Binding-site contacts:
Ligand atom C1 contacts residue GLU484 of chain 1.A at 4.2 Å.
Ligand atom C6 contacts residue GLU484 of chain 1.A at 4.1 Å.
Ligand atom C1 contacts residue ASN488 of chain 1.A at 1.4 Å.
Ligand atom O5 contacts residue THR490 of chain 1.A at 4.2 Å.
Ligand atom C1 contacts residue THR490 of chain 1.A at 3.6 Å.
Ligand atom C3 contacts residue ASN488 of chain 1.A at 3.8 Å.
Ligand atom N2 contacts residue THR490 of chain 1.A at 3.7 Å.
Ligand atom C4 contacts residue ASN488 of chain 1.A at 4.1 Å.
Ligand atom C1 contacts residue THR485 of chain 1.A at 4.5 Å.
Ligand atom O5 contacts residue ASN488 of chain 1.A at 2.3 Å (h-bond).
Ligand atom C5 contacts residue ASN488 of chain 1.A at 3.6 Å.
Ligand atom O5 contacts residue GLU484 of chain 1.A at 3.7 Å.
Ligand atom O7 contacts residue ASN488 of chain 1.A at 3.4 Å (h-bond).
Ligand atom C7 contacts residue THR490 of chain 1.A at 4.1 Å.
Ligand atom O6 contacts residue GLU484 of chain 1.A at 3.4 Å.
Ligand atom C6 contacts residue THR485 of chain 1.A at 3.9 Å.
Ligand atom C2 contacts residue ASN488 of chain 1.A at 2.4 Å.
Ligand atom O5 contacts residue THR485 of chain 1.A at 4.1 Å.
Ligand atom C6 contacts residue SER481 of chain 1.A at 3.9 Å.
Ligand atom C8 contacts residue THR490 of chain 1.A at 3.8 Å.
Ligand atom C7 contacts residue ASN488 of chain 1.A at 3.5 Å.
Ligand atom C5 contacts residue THR485 of chain 1.A at 3.9 Å.
Ligand atom N2 contacts residue ASN488 of chain 1.A at 3.0 Å (h-bond).
Ligand atom C2 contacts residue THR490 of chain 1.A at 4.5 Å.

This small molecule binds to this protein.
Small molecule (SMILES): CC(=O)N[C@@H]1[C@@H](O)[C@H](O)[C@@H](CO)O[C@H]1O

Sequence of chain 1.A:
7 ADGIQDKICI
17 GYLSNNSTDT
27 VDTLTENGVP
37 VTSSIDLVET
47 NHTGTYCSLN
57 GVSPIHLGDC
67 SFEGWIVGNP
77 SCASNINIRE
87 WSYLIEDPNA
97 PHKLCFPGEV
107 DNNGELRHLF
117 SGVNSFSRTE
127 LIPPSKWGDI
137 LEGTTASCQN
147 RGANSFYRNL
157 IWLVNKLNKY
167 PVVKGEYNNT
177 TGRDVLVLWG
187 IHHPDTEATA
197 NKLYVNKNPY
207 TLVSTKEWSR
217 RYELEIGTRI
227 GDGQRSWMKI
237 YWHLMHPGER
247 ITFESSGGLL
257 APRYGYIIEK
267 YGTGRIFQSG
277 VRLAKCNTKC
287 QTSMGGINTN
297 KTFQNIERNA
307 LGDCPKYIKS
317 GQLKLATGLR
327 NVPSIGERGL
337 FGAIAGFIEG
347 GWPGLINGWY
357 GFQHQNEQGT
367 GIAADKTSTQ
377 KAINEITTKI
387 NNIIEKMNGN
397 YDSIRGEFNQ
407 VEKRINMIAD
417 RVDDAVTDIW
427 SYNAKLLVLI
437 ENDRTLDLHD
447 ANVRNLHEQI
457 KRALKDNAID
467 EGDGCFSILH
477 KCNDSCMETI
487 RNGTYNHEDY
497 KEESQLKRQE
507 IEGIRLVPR